Sequence of chain 1.C:
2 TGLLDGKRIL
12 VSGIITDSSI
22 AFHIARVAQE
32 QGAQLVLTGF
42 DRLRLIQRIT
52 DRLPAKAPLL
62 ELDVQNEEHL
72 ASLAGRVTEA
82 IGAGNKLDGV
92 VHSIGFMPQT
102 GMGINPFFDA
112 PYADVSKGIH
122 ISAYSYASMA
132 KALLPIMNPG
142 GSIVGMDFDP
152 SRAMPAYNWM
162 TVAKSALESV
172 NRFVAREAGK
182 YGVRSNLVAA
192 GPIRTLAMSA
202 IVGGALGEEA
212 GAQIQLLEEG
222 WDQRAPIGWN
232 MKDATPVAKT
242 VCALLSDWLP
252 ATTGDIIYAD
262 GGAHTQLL

The small molecule below binds the protein below.
Small molecule (SMILES): O=C(c1ccc2[nH]ccc2c1)N1CCN(C2c3ccccc3-c3ccccc32)CC1

Binding-site contacts:
Ligand atom C6C contacts residue NAD1 of chain 1.K at 3.8 Å.
Ligand atom C6E contacts residue ILE215 of chain 1.C at 4.1 Å (hydrophobic).
Ligand atom C2F contacts residue ILE202 of chain 1.C at 3.9 Å (hydrophobic).
Ligand atom C5A contacts residue NAD1 of chain 1.K at 3.7 Å.
Ligand atom C6A contacts residue GLY96 of chain 1.C at 3.9 Å.
Ligand atom C6A contacts residue MET161 of chain 1.C at 3.9 Å (hydrophobic).
Ligand atom C1E contacts residue MET199 of chain 1.C at 4.0 Å (hydrophobic).
Ligand atom C5C contacts residue MET199 of chain 1.C at 3.9 Å (hydrophobic).
Ligand atom C2F contacts residue MET103 of chain 1.C at 3.8 Å (hydrophobic).
Ligand atom C5F contacts residue ALA157 of chain 1.C at 3.9 Å (hydrophobic).
Ligand atom C5F contacts residue MET103 of chain 1.C at 3.9 Å (hydrophobic).
Ligand atom C7A contacts residue PHE97 of chain 1.C at 3.8 Å (hydrophobic).
Ligand atom C2C contacts residue NAD1 of chain 1.K at 3.9 Å.
Ligand atom C2C contacts residue TYR158 of chain 1.C at 3.9 Å (hydrophobic).
Ligand atom C5C contacts residue NAD1 of chain 1.K at 3.9 Å.
Ligand atom C2A contacts residue NAD1 of chain 1.K at 3.7 Å.
Ligand atom C5A contacts residue GLY96 of chain 1.C at 3.6 Å.
Ligand atom C5E contacts residue PRO156 of chain 1.C at 3.9 Å (hydrophobic).
Ligand atom C3A contacts residue NAD1 of chain 1.K at 3.6 Å.
Ligand atom O2B contacts residue TYR158 of chain 1.C at 3.4 Å (h-bond).
Ligand atom C2E contacts residue MET199 of chain 1.C at 3.7 Å (hydrophobic).
Ligand atom C1A contacts residue MET161 of chain 1.C at 3.5 Å (hydrophobic).
Ligand atom C3F contacts residue MET103 of chain 1.C at 3.4 Å (hydrophobic).
Ligand atom N4C contacts residue MET199 of chain 1.C at 4.1 Å.
Ligand atom C8A contacts residue GLY96 of chain 1.C at 3.1 Å.
Ligand atom C1D contacts residue MET199 of chain 1.C at 3.8 Å (hydrophobic).
Ligand atom C7A contacts residue GLY96 of chain 1.C at 3.5 Å.
Ligand atom C3F contacts residue ILE202 of chain 1.C at 3.5 Å (hydrophobic).
Ligand atom C7A contacts residue MET98 of chain 1.C at 4.1 Å (hydrophobic).
Ligand atom C4F contacts residue MET103 of chain 1.C at 3.4 Å (hydrophobic).
Ligand atom C1B contacts residue NAD1 of chain 1.K at 3.5 Å.
Ligand atom O2B contacts residue NAD1 of chain 1.K at 2.8 Å (h-bond).
Ligand atom N9A contacts residue NAD1 of chain 1.K at 3.5 Å (h-bond).
Ligand atom C8A contacts residue PHE97 of chain 1.C at 3.9 Å (hydrophobic).
Ligand atom C4E contacts residue LEU218 of chain 1.C at 3.5 Å (hydrophobic).
Ligand atom N9A contacts residue GLY96 of chain 1.C at 3.2 Å (h-bond).
Ligand atom C4A contacts residue NAD1 of chain 1.K at 3.0 Å.
Ligand atom C3C contacts residue PHE149 of chain 1.C at 3.9 Å (hydrophobic).
Ligand atom C3C contacts residue TYR158 of chain 1.C at 3.8 Å (hydrophobic).
Ligand atom O2B contacts residue MET161 of chain 1.C at 4.0 Å.